Sequence of chain 2.D:
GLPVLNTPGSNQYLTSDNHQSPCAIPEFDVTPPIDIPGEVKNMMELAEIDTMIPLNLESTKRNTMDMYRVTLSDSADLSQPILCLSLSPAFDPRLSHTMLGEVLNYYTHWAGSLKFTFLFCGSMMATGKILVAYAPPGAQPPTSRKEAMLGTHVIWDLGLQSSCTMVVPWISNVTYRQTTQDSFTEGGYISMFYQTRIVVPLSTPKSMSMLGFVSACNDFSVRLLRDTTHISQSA

Binding-site contacts:
Ligand atom C11 contacts residue TYR157 of chain 2.B at 3.6 Å (hydrophobic).
Ligand atom C26 contacts residue THR109 of chain 2.B at 3.7 Å.
Ligand atom C14 contacts residue PHE236 of chain 2.B at 3.9 Å (hydrophobic).
Ligand atom C10 contacts residue VAL194 of chain 2.B at 3.7 Å (hydrophobic).
Ligand atom C4 contacts residue ALA24 of chain 2.D at 3.8 Å (hydrophobic).
Ligand atom C3 contacts residue PRO179 of chain 2.B at 3.7 Å (hydrophobic).
Ligand atom N4 contacts residue ILE192 of chain 2.B at 3.6 Å.
Ligand atom C13 contacts residue VAL197 of chain 2.B at 3.6 Å (hydrophobic).
Ligand atom C3 contacts residue ALA24 of chain 2.D at 3.7 Å (hydrophobic).
Ligand atom C14 contacts residue VAL197 of chain 2.B at 3.6 Å (hydrophobic).
Ligand atom C8 contacts residue PHE132 of chain 2.B at 3.4 Å (hydrophobic).
Ligand atom C19 contacts residue PHE236 of chain 2.B at 3.5 Å (hydrophobic).
Ligand atom C12 contacts residue PHE236 of chain 2.B at 3.8 Å (hydrophobic).
Ligand atom N3 contacts residue ILE192 of chain 2.B at 3.8 Å.
Ligand atom C27 contacts residue THR109 of chain 2.B at 3.5 Å.
Ligand atom N4 contacts residue LEU239 of chain 2.B at 3.8 Å.
Ligand atom C4 contacts residue TYR157 of chain 2.B at 3.4 Å (hydrophobic).
Ligand atom C3 contacts residue TYR157 of chain 2.B at 3.5 Å (hydrophobic).
Ligand atom C22 contacts residue PHE236 of chain 2.B at 3.9 Å (hydrophobic).
Ligand atom O24 contacts residue TYR110 of chain 2.B at 3.9 Å.
Ligand atom C11 contacts residue VAL194 of chain 2.B at 3.7 Å (hydrophobic).
Ligand atom C22 contacts residue TYR203 of chain 2.B at 3.5 Å (hydrophobic).
Ligand atom C21 contacts residue TYR203 of chain 2.B at 3.8 Å (hydrophobic).
Ligand atom N6 contacts residue VAL194 of chain 2.B at 3.7 Å.
Ligand atom C23 contacts residue PHE236 of chain 2.B at 3.5 Å (hydrophobic).
Ligand atom C1 contacts residue ILE181 of chain 2.B at 3.4 Å (hydrophobic).
Ligand atom C8 contacts residue ILE108 of chain 2.B at 3.8 Å (hydrophobic).
Ligand atom C1 contacts residue PRO179 of chain 2.B at 3.9 Å (hydrophobic).
Ligand atom O24 contacts residue PHE236 of chain 2.B at 3.7 Å.
Ligand atom C9 contacts residue ILE108 of chain 2.B at 3.5 Å (hydrophobic).
Ligand atom C7 contacts residue PHE132 of chain 2.B at 3.6 Å (hydrophobic).
Ligand atom C21 contacts residue PHE236 of chain 2.B at 3.4 Å (hydrophobic).
Ligand atom C20 contacts residue PHE236 of chain 2.B at 3.2 Å (hydrophobic).
Ligand atom C23 contacts residue TYR110 of chain 2.B at 3.3 Å (hydrophobic).
Ligand atom O25 contacts residue TYR110 of chain 2.B at 3.0 Å.
Ligand atom C10 contacts residue TYR157 of chain 2.B at 3.6 Å (hydrophobic).
Ligand atom C9 contacts residue TYR157 of chain 2.B at 3.8 Å (hydrophobic).
Ligand atom C20 contacts residue TYR110 of chain 2.B at 3.5 Å (hydrophobic).
Ligand atom C19 contacts residue TYR110 of chain 2.B at 3.7 Å (hydrophobic).
Ligand atom C1 contacts residue ILE155 of chain 2.B at 3.7 Å (hydrophobic).

Sequence of chain 2.B:
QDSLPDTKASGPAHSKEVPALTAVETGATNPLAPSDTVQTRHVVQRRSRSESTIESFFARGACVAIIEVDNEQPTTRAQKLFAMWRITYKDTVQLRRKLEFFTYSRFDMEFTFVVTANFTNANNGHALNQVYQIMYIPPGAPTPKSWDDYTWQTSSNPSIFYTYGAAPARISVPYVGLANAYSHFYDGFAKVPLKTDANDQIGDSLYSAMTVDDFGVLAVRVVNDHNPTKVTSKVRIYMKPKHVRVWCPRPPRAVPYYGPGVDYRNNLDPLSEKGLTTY

This protein binds this small molecule.
Small molecule (SMILES): CCOC(=O)c1ccc(OCCCCC2CCN(c3ccc(C)nn3)CC2)cc1